Sequence of chain 1.A:
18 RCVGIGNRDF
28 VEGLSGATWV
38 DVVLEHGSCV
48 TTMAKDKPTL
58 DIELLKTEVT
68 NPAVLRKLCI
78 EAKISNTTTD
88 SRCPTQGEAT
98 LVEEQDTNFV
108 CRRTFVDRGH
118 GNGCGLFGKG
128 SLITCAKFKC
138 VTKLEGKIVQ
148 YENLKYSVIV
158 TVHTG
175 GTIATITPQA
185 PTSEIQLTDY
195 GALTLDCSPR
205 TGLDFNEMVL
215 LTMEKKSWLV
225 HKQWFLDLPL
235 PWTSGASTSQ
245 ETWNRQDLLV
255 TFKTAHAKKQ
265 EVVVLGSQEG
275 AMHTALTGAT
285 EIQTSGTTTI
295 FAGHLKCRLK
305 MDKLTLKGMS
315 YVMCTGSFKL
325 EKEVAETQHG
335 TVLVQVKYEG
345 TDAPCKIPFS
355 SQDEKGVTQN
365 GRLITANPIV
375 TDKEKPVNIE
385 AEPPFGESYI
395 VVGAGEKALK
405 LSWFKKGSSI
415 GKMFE

The protein below binds the small molecule below.
Small molecule (SMILES): CC(=O)N[C@@H]1[C@@H](O)[C@H](O)[C@@H](CO)O[C@H]1O

Binding-site contacts:
Ligand atom O5 contacts residue ASN83 of chain 1.A at 2.4 Å (h-bond).
Ligand atom C4 contacts residue ASN83 of chain 1.A at 4.3 Å.
Ligand atom C7 contacts residue LYS134 of chain 1.A at 4.4 Å.
Ligand atom C6 contacts residue ASN83 of chain 1.A at 4.5 Å.
Ligand atom N2 contacts residue LYS134 of chain 1.A at 4.0 Å.
Ligand atom O7 contacts residue ASN83 of chain 1.A at 2.6 Å (h-bond).
Ligand atom C8 contacts residue LYS134 of chain 1.A at 4.0 Å.
Ligand atom C8 contacts residue PHE106 of chain 1.A at 4.1 Å (hydrophobic).
Ligand atom C7 contacts residue PHE106 of chain 1.A at 4.3 Å (hydrophobic).
Ligand atom C1 contacts residue ASN83 of chain 1.A at 1.8 Å.
Ligand atom C7 contacts residue ASN83 of chain 1.A at 2.9 Å.
Ligand atom O7 contacts residue PHE106 of chain 1.A at 4.0 Å.
Ligand atom C2 contacts residue ASN83 of chain 1.A at 2.7 Å.
Ligand atom C8 contacts residue ASN83 of chain 1.A at 4.2 Å.
Ligand atom C5 contacts residue ASN83 of chain 1.A at 3.8 Å.
Ligand atom N2 contacts residue ASN83 of chain 1.A at 2.6 Å (h-bond).
Ligand atom C3 contacts residue ASN83 of chain 1.A at 3.9 Å.